Sequence of chain 38.A:
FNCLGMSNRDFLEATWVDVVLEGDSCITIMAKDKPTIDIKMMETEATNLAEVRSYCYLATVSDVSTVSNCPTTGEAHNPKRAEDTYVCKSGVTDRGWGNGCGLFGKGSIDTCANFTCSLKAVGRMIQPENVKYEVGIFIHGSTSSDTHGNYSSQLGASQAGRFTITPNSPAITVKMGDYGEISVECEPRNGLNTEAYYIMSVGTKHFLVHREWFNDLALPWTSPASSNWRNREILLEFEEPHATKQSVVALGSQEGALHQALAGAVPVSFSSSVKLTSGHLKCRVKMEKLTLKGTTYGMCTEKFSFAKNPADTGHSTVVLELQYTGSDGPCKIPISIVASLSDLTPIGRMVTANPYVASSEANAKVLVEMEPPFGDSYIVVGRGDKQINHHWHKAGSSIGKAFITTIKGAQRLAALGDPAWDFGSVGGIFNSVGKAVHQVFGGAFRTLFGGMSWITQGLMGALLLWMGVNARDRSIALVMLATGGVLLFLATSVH

Binding-site contacts:
Ligand atom N2 contacts residue ASP67 of chain 38.A at 4.5 Å.
Ligand atom O7 contacts residue ASP67 of chain 38.A at 2.8 Å (salt-bridge).
Ligand atom C7 contacts residue TYR90 of chain 38.A at 4.2 Å (hydrophobic).
Ligand atom C1 contacts residue ASN118 of chain 38.A at 1.4 Å.
Ligand atom O7 contacts residue ASN118 of chain 38.A at 4.3 Å.
Ligand atom C5 contacts residue ASN118 of chain 38.A at 3.6 Å.
Ligand atom N2 contacts residue TYR90 of chain 38.A at 4.2 Å.
Ligand atom O6 contacts residue THR120 of chain 38.A at 3.1 Å (h-bond).
Ligand atom O7 contacts residue TYR90 of chain 38.A at 3.8 Å.
Ligand atom C8 contacts residue SER66 of chain 38.A at 3.3 Å.
Ligand atom O5 contacts residue THR89 of chain 38.A at 4.5 Å.
Ligand atom C1 contacts residue THR120 of chain 38.A at 4.4 Å.
Ligand atom C1 contacts residue THR89 of chain 38.A at 4.2 Å.
Ligand atom C5 contacts residue THR89 of chain 38.A at 4.5 Å.
Ligand atom O5 contacts residue ASN118 of chain 38.A at 2.4 Å (h-bond).
Ligand atom C7 contacts residue ASN118 of chain 38.A at 3.4 Å.
Ligand atom C7 contacts residue ASP67 of chain 38.A at 3.3 Å.
Ligand atom N2 contacts residue ASN118 of chain 38.A at 2.9 Å (h-bond).
Ligand atom C2 contacts residue ASN118 of chain 38.A at 2.4 Å.
Ligand atom C6 contacts residue THR120 of chain 38.A at 3.4 Å.
Ligand atom C5 contacts residue THR120 of chain 38.A at 4.0 Å.
Ligand atom C6 contacts residue PHE119 of chain 38.A at 4.2 Å (hydrophobic).
Ligand atom C3 contacts residue ASN118 of chain 38.A at 3.8 Å.
Ligand atom O5 contacts residue PHE119 of chain 38.A at 4.1 Å.
Ligand atom O6 contacts residue THR89 of chain 38.A at 4.0 Å.
Ligand atom C8 contacts residue ASP67 of chain 38.A at 3.3 Å.
Ligand atom C8 contacts residue ASN118 of chain 38.A at 3.6 Å.
Ligand atom O5 contacts residue THR120 of chain 38.A at 3.2 Å (h-bond).
Ligand atom O6 contacts residue PHE119 of chain 38.A at 3.0 Å (h-bond).
Ligand atom C4 contacts residue ASN118 of chain 38.A at 4.2 Å.

A protein and the small-molecule ligand that binds it are described below.
Small molecule (SMILES): CC(=O)N[C@@H]1[C@@H](O)[C@H](O)[C@@H](CO)O[C@H]1O